A small-molecule ligand and the protein it binds are described below.
Small molecule (SMILES): CC(=O)NCCCNCCCCN

Sequence of chain 4.C:
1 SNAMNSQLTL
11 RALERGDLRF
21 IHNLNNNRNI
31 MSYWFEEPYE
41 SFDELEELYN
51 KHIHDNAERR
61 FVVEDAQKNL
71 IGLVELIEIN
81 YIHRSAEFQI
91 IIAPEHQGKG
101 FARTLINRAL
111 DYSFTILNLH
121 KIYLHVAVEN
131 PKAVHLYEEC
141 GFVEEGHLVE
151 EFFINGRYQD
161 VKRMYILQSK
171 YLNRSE

Binding-site contacts:
Ligand atom NAH contacts residue TRP34 of chain 4.C at 4.0 Å.
Ligand atom CAC contacts residue ILE90 of chain 4.C at 4.0 Å (hydrophobic).
Ligand atom OAA contacts residue GLN89 of chain 4.C at 3.3 Å.
Ligand atom CAC contacts residue GLN89 of chain 4.C at 3.6 Å.
Ligand atom CAB contacts residue GLN89 of chain 4.C at 4.0 Å.
Ligand atom CAG contacts residue PHE35 of chain 4.C at 4.2 Å (hydrophobic).
Ligand atom CAC contacts residue HIS125 of chain 4.C at 3.9 Å.
Ligand atom CAF contacts residue GLU87 of chain 4.C at 3.9 Å.
Ligand atom CAB contacts residue HIS125 of chain 4.C at 3.8 Å.
Ligand atom CAB contacts residue LEU124 of chain 4.C at 3.9 Å (hydrophobic).
Ligand atom CAJ contacts residue ILE77 of chain 4.C at 3.8 Å (hydrophobic).
Ligand atom CAF contacts residue GLN89 of chain 4.C at 3.4 Å.
Ligand atom NAD contacts residue PHE88 of chain 4.C at 4.0 Å.
Ligand atom CAL contacts residue ILE77 of chain 4.C at 4.1 Å (hydrophobic).
Ligand atom CAK contacts residue ILE77 of chain 4.C at 4.1 Å (hydrophobic).
Ligand atom CAE contacts residue GLN89 of chain 4.C at 3.9 Å.
Ligand atom CAE contacts residue HIS125 of chain 4.C at 4.1 Å.
Ligand atom CAJ contacts residue GLU36 of chain 4.C at 4.2 Å.
Ligand atom CAC contacts residue PHE88 of chain 4.C at 3.8 Å (hydrophobic).
Ligand atom OAA contacts residue TRP34 of chain 4.C at 3.4 Å (h-bond).
Ligand atom CAI contacts residue TRP34 of chain 4.C at 3.6 Å (hydrophobic).
Ligand atom CAG contacts residue GLN89 of chain 4.C at 3.2 Å.
Ligand atom NAD contacts residue TYR33 of chain 4.C at 4.2 Å.
Ligand atom CAE contacts residue TYR33 of chain 4.C at 3.5 Å (hydrophobic).
Ligand atom CAC contacts residue TYR137 of chain 4.C at 4.2 Å (hydrophobic).
Ligand atom NAH contacts residue GLN89 of chain 4.C at 2.7 Å (h-bond).
Ligand atom CAI contacts residue GLN89 of chain 4.C at 3.5 Å.
Ligand atom CAB contacts residue TYR137 of chain 4.C at 3.3 Å (hydrophobic).
Ligand atom NAH contacts residue GLU87 of chain 4.C at 4.2 Å.
Ligand atom NAM contacts residue ILE77 of chain 4.C at 4.2 Å.
Ligand atom CAE contacts residue PHE35 of chain 4.C at 4.0 Å (hydrophobic).
Ligand atom OAA contacts residue ILE90 of chain 4.C at 3.0 Å (h-bond).
Ligand atom CAB contacts residue PHE88 of chain 4.C at 3.5 Å (hydrophobic).
Ligand atom CAF contacts residue PHE35 of chain 4.C at 4.0 Å (hydrophobic).
Ligand atom CAG contacts residue TRP34 of chain 4.C at 3.5 Å (hydrophobic).
Ligand atom NAD contacts residue HIS125 of chain 4.C at 3.2 Å (h-bond).
Ligand atom NAM contacts residue GLU78 of chain 4.C at 4.2 Å.
Ligand atom CAJ contacts residue GLN89 of chain 4.C at 3.8 Å.
Ligand atom CAE contacts residue TRP34 of chain 4.C at 3.6 Å (hydrophobic).
Ligand atom NAD contacts residue GLN89 of chain 4.C at 4.0 Å.